Binding-site contacts:
Ligand atom C2 contacts residue ASN697 of chain 1.C at 4.4 Å.
Ligand atom C1 contacts residue ASN696 of chain 1.C at 1.4 Å.
Ligand atom C4 contacts residue ASN696 of chain 1.C at 4.2 Å.
Ligand atom N2 contacts residue ASN696 of chain 1.C at 3.0 Å (h-bond).
Ligand atom C8 contacts residue ASN697 of chain 1.C at 3.5 Å.
Ligand atom C3 contacts residue ASN696 of chain 1.C at 3.9 Å.
Ligand atom C8 contacts residue SER695 of chain 1.C at 2.8 Å.
Ligand atom C7 contacts residue ASN696 of chain 1.C at 4.3 Å.
Ligand atom C7 contacts residue SER695 of chain 1.C at 3.8 Å.
Ligand atom O5 contacts residue ASN696 of chain 1.C at 2.3 Å (h-bond).
Ligand atom O7 contacts residue ASN697 of chain 1.C at 3.8 Å.
Ligand atom N2 contacts residue ASN697 of chain 1.C at 4.0 Å.
Ligand atom N2 contacts residue SER695 of chain 1.C at 3.8 Å.
Ligand atom C2 contacts residue ASN696 of chain 1.C at 2.5 Å.
Ligand atom C7 contacts residue ASN697 of chain 1.C at 3.7 Å.
Ligand atom C5 contacts residue ASN696 of chain 1.C at 3.6 Å.

Sequence of chain 1.C:
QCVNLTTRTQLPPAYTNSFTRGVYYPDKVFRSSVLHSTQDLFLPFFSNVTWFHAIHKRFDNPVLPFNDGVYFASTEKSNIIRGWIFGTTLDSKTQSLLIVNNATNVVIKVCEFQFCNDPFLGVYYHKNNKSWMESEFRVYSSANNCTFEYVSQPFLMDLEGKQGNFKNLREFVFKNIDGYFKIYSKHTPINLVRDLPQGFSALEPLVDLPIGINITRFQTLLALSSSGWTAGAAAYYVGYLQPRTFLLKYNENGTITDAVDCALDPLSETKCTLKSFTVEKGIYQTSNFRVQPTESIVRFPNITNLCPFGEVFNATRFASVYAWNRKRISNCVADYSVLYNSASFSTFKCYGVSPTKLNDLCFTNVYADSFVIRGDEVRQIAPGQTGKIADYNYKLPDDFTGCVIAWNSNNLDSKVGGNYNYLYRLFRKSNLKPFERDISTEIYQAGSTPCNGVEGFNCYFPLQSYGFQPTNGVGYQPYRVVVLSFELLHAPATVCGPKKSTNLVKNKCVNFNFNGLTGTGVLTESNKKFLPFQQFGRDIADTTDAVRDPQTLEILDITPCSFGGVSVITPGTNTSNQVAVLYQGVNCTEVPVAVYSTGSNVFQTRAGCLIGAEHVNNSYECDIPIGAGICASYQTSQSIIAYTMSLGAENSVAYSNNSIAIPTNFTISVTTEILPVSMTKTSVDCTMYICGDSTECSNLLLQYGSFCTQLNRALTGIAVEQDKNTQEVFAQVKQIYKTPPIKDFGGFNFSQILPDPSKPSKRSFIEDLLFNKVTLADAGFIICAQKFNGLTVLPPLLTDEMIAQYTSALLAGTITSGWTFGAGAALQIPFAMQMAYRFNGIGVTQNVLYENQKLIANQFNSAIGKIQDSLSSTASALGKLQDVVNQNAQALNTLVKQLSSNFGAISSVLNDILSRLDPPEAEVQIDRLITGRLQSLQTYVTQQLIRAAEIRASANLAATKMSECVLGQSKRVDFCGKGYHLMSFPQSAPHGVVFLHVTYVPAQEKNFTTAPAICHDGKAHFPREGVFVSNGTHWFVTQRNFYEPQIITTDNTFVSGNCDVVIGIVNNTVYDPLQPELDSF

A small-molecule ligand and the protein it binds are described below.
Small molecule (SMILES): CC(=O)N[C@@H]1[C@@H](O)[C@H](O)[C@@H](CO)O[C@H]1O